This small molecule binds to this protein.
Small molecule (SMILES): OC[C@H]1O[C@@H](NC(=S)N/N=C/c2ccc(Cl)cc2)[C@H](O)[C@@H](O)[C@@H]1O

Sequence of chain 2.A:
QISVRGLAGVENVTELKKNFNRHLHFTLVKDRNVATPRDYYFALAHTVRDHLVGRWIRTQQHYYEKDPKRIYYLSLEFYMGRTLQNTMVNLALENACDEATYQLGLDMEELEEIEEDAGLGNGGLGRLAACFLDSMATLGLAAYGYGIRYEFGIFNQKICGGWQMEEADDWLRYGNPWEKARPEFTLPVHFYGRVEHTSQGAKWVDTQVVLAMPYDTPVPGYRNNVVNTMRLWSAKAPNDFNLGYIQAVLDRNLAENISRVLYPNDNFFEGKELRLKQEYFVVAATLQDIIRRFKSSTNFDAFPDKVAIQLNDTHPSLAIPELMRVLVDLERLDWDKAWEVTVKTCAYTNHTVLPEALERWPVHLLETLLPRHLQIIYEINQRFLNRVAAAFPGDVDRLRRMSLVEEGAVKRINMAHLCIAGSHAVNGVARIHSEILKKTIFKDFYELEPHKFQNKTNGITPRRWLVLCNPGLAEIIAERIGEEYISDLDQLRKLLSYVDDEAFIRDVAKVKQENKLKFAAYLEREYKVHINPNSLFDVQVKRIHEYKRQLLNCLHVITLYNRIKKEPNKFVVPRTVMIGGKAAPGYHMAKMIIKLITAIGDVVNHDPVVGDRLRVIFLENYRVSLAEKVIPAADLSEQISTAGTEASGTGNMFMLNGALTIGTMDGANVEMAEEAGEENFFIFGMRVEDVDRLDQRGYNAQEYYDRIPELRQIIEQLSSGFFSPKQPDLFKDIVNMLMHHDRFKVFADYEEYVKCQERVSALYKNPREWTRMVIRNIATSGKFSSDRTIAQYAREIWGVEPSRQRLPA

Sequence of chain 1.A:
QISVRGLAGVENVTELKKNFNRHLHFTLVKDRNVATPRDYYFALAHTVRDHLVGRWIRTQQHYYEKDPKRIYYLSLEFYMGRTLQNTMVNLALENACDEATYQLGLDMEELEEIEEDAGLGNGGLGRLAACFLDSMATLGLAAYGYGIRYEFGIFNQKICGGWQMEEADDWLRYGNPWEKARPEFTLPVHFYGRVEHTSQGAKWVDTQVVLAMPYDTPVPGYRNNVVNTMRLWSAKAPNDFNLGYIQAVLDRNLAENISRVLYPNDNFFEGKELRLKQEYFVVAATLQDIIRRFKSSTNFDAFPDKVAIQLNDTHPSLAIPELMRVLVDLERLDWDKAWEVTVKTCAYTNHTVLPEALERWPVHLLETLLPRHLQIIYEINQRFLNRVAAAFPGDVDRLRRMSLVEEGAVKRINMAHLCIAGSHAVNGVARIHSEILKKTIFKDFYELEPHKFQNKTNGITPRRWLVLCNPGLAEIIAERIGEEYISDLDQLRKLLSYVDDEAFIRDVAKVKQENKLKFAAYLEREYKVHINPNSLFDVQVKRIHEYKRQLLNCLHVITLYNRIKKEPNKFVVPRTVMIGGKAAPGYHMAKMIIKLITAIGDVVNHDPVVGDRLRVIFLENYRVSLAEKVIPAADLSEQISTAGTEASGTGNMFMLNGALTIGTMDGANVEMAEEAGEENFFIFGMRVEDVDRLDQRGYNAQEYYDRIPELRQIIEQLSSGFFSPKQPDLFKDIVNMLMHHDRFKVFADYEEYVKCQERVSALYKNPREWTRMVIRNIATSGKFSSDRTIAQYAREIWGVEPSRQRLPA

Binding-site contacts:
Ligand atom O2 contacts residue GLU190 of chain 1.A at 3.8 Å.
Ligand atom C7 contacts residue LYS191 of chain 1.A at 3.6 Å.
Ligand atom O2 contacts residue ALA192 of chain 1.A at 2.8 Å (h-bond).
Ligand atom O6 contacts residue ASN187 of chain 1.A at 3.5 Å (h-bond).
Ligand atom C7 contacts residue THR38 of chain 2.A at 3.8 Å.
Ligand atom O2 contacts residue LYS191 of chain 1.A at 3.7 Å.
Ligand atom C4 contacts residue GLU190 of chain 1.A at 3.9 Å.
Ligand atom O3 contacts residue TYR226 of chain 1.A at 3.3 Å.
Ligand atom C11 contacts residue ARG60 of chain 1.A at 3.7 Å.
Ligand atom N2 contacts residue THR38 of chain 2.A at 2.8 Å (h-bond).
Ligand atom C9 contacts residue ARG60 of chain 1.A at 3.5 Å.
Ligand atom C12 contacts residue ARG60 of chain 1.A at 3.9 Å.
Ligand atom C14 contacts residue ARG60 of chain 1.A at 3.8 Å.
Ligand atom C2 contacts residue GLU190 of chain 1.A at 3.5 Å.
Ligand atom CL1 contacts residue TRP67 of chain 1.A at 3.9 Å.
Ligand atom N3 contacts residue THR38 of chain 2.A at 3.4 Å (h-bond).
Ligand atom C8 contacts residue ARG60 of chain 1.A at 3.3 Å.
Ligand atom C12 contacts residue TRP67 of chain 1.A at 3.8 Å (hydrophobic).
Ligand atom C8 contacts residue PHE37 of chain 2.A at 3.9 Å (hydrophobic).
Ligand atom N2 contacts residue LYS191 of chain 1.A at 3.4 Å.
Ligand atom C3 contacts residue GLU190 of chain 1.A at 3.9 Å.
Ligand atom C14 contacts residue GLU190 of chain 1.A at 3.5 Å.
Ligand atom N3 contacts residue LYS191 of chain 1.A at 3.5 Å.
Ligand atom O3 contacts residue GLU190 of chain 1.A at 2.8 Å (salt-bridge).
Ligand atom C8 contacts residue VAL40 of chain 2.A at 3.7 Å (hydrophobic).
Ligand atom CL1 contacts residue LEU63 of chain 1.A at 3.6 Å.
Ligand atom C9 contacts residue VAL40 of chain 2.A at 3.6 Å (hydrophobic).
Ligand atom N3 contacts residue ARG60 of chain 1.A at 3.3 Å (salt-bridge).
Ligand atom C10 contacts residue VAL64 of chain 1.A at 3.8 Å (hydrophobic).
Ligand atom C14 contacts residue PRO188 of chain 1.A at 3.9 Å (hydrophobic).
Ligand atom N2 contacts residue ARG60 of chain 1.A at 3.6 Å (salt-bridge).
Ligand atom C13 contacts residue PRO188 of chain 1.A at 3.7 Å (hydrophobic).
Ligand atom CL1 contacts residue PRO229 of chain 1.A at 3.4 Å.
Ligand atom C10 contacts residue VAL40 of chain 2.A at 3.5 Å (hydrophobic).
Ligand atom C10 contacts residue ARG60 of chain 1.A at 3.5 Å.
Ligand atom N1 contacts residue GLU190 of chain 1.A at 3.5 Å (salt-bridge).
Ligand atom C8 contacts residue THR38 of chain 2.A at 3.3 Å.
Ligand atom C11 contacts residue VAL64 of chain 1.A at 3.5 Å (hydrophobic).
Ligand atom C13 contacts residue TRP67 of chain 1.A at 4.0 Å (hydrophobic).
Ligand atom C10 contacts residue PHE37 of chain 2.A at 3.6 Å (hydrophobic).